Binding-site contacts:
Ligand atom C5 contacts residue ASN1071 of chain 1.B at 3.7 Å.
Ligand atom C8 contacts residue GLU1069 of chain 1.B at 3.7 Å.
Ligand atom C4 contacts residue ASN1071 of chain 1.B at 4.2 Å.
Ligand atom N2 contacts residue ASN1071 of chain 1.B at 2.9 Å (h-bond).
Ligand atom C1 contacts residue ASN1071 of chain 1.B at 1.4 Å.
Ligand atom O7 contacts residue ASN1071 of chain 1.B at 3.3 Å (h-bond).
Ligand atom C2 contacts residue ASN1071 of chain 1.B at 2.5 Å.
Ligand atom C1 contacts residue GLN892 of chain 1.A at 4.0 Å.
Ligand atom C8 contacts residue ASN1071 of chain 1.B at 3.8 Å.
Ligand atom C8 contacts residue LYS1070 of chain 1.B at 3.9 Å.
Ligand atom O5 contacts residue ASN1071 of chain 1.B at 2.4 Å (h-bond).
Ligand atom C7 contacts residue ASN1071 of chain 1.B at 3.3 Å.
Ligand atom C3 contacts residue ASN1071 of chain 1.B at 3.8 Å.

Sequence of chain 1.B:
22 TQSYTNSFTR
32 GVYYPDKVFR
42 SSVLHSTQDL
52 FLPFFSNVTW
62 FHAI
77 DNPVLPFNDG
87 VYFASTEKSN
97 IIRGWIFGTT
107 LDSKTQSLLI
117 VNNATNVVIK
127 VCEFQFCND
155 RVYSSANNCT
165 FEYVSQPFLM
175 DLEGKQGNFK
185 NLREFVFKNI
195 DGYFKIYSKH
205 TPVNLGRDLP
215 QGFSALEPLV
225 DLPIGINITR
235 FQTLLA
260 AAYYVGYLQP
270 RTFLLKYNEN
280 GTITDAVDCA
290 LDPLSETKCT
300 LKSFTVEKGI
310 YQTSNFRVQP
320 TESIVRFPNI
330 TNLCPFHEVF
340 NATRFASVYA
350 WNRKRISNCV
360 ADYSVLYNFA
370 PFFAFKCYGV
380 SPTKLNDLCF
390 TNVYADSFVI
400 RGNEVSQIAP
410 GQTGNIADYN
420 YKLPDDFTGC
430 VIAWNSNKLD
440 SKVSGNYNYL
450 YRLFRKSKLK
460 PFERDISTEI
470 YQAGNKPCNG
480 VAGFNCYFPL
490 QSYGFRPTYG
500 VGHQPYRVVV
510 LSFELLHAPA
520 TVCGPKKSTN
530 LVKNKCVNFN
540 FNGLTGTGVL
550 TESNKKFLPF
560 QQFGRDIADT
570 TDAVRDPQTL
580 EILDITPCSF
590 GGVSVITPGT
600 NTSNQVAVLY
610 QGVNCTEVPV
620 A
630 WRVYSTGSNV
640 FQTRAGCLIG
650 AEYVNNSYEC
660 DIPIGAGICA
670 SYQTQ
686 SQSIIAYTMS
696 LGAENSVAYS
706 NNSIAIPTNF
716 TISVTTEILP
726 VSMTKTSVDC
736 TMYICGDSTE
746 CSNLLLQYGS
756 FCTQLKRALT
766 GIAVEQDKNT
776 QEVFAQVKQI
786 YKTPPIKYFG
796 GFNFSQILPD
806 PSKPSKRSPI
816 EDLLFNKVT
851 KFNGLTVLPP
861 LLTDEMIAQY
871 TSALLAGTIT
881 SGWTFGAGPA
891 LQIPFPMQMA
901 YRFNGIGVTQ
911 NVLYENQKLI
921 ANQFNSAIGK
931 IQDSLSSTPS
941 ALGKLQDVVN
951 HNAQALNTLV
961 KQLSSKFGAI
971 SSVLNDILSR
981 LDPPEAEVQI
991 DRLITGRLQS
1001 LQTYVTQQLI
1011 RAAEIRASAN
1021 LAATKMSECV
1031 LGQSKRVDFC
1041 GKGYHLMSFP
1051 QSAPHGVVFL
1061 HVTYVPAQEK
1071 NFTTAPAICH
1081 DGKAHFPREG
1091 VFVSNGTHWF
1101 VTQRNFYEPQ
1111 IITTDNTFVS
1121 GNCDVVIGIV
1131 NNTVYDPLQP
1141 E

The protein below binds the small molecule below.
Small molecule (SMILES): CC(=O)N[C@@H]1[C@@H](O)[C@H](O)[C@@H](CO)O[C@H]1O

Sequence of chain 1.A:
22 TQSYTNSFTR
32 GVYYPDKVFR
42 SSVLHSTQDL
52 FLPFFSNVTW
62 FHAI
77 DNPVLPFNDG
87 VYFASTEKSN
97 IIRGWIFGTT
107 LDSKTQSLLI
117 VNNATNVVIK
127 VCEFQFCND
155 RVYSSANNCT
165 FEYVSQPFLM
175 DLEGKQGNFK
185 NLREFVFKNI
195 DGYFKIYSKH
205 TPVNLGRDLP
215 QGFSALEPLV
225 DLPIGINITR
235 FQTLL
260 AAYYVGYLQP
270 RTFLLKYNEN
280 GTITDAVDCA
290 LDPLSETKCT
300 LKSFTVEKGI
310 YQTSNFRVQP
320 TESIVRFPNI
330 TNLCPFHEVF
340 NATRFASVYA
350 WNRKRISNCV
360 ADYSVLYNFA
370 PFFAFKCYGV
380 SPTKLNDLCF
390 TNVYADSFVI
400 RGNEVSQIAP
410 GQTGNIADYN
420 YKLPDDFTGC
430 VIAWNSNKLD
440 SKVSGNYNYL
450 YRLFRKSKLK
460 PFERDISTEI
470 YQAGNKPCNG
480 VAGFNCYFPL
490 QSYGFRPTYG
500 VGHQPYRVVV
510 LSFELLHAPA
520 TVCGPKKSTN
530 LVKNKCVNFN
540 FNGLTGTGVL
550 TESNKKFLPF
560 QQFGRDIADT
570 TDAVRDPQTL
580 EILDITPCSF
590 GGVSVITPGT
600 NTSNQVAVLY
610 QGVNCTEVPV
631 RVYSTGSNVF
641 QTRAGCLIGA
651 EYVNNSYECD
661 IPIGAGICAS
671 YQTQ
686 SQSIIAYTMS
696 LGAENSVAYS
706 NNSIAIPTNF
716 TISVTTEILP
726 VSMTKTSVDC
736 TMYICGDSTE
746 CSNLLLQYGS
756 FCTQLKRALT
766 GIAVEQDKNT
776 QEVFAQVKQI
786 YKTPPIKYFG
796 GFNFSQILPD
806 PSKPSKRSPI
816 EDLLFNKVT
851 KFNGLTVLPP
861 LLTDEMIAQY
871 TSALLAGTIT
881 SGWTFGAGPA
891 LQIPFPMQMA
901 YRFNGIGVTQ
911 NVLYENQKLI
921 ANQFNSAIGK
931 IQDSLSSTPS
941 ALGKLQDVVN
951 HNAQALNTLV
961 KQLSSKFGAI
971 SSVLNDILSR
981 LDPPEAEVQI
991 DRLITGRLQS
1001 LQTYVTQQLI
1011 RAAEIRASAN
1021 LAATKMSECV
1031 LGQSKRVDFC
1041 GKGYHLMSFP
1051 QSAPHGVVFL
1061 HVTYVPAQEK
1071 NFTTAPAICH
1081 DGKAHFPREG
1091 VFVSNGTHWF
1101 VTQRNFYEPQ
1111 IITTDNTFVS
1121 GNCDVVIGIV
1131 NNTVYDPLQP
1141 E